This small molecule binds to this protein.
Small molecule (SMILES): CC(C)C[C@H](NC(=O)[C@@H](N)CC(C)C)C(=O)N[C@@H](Cc1ccccc1)C(=O)NCC(=O)N[C@@H](Cc1ccc(O)cc1)C(=O)N[C@@H](C)C(=O)N[C@H](C(=O)N[C@@H](Cc1ccc(O)cc1)C(=O)N[C@H](C(=O)O)C(C)C)C(C)C

Sequence of chain 1.E:
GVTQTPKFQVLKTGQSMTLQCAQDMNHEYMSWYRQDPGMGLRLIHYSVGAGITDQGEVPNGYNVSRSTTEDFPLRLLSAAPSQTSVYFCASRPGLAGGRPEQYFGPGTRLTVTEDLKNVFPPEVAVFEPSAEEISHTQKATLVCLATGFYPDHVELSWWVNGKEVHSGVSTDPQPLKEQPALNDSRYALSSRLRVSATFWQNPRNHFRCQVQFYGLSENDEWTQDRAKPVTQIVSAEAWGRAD

Sequence of chain 1.D:
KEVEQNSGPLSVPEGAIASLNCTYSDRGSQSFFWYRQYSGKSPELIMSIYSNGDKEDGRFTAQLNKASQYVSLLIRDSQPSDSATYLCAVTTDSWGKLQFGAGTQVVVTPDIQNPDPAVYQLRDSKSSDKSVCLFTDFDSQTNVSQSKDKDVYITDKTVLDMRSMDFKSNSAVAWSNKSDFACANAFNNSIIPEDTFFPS

Sequence of chain 1.A:
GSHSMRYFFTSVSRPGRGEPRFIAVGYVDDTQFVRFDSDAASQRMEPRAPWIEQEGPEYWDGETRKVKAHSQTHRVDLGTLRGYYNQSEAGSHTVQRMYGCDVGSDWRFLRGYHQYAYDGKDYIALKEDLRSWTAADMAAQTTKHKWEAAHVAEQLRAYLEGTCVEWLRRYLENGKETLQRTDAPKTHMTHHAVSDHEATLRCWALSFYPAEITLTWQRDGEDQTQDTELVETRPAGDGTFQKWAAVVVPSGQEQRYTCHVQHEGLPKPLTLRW

Binding-site contacts:
Ligand atom CG contacts residue LYS66 of chain 1.A at 3.4 Å.
Ligand atom O contacts residue TYR84 of chain 1.A at 2.8 Å (h-bond).
Ligand atom N contacts residue LEU95 of chain 1.E at 3.2 Å (h-bond).
Ligand atom N contacts residue ASP77 of chain 1.A at 2.7 Å (salt-bridge).
Ligand atom OH contacts residue GLU28 of chain 1.E at 3.2 Å (salt-bridge).
Ligand atom CD2 contacts residue TYR7 of chain 1.A at 3.4 Å (hydrophobic).
Ligand atom CA contacts residue LEU95 of chain 1.E at 3.4 Å (hydrophobic).
Ligand atom OH contacts residue SER31 of chain 1.D at 2.6 Å (h-bond).
Ligand atom CE2 contacts residue PRO100 of chain 1.E at 3.3 Å (hydrophobic).
Ligand atom CE1 contacts residue VAL76 of chain 1.A at 3.3 Å (hydrophobic).
Ligand atom N contacts residue GLU63 of chain 1.A at 2.9 Å (salt-bridge).
Ligand atom CE2 contacts residue SER94 of chain 1.D at 3.4 Å.
Ligand atom CZ contacts residue LEU156 of chain 1.A at 3.3 Å (hydrophobic).
Ligand atom OXT contacts residue LYS146 of chain 1.A at 3.0 Å (salt-bridge).
Ligand atom N contacts residue TYR7 of chain 1.A at 3.0 Å (h-bond).
Ligand atom O contacts residue GLN30 of chain 1.D at 3.2 Å (h-bond).
Ligand atom O contacts residue HIS70 of chain 1.A at 3.4 Å.
Ligand atom OH contacts residue THR91 of chain 1.D at 3.4 Å.
Ligand atom N contacts residue TYR171 of chain 1.A at 2.7 Å (h-bond).
Ligand atom O contacts residue LYS66 of chain 1.A at 3.2 Å.
Ligand atom N contacts residue TYR99 of chain 1.A at 3.1 Å (h-bond).
Ligand atom O contacts residue ASP93 of chain 1.D at 3.4 Å.
Ligand atom CB contacts residue GLU63 of chain 1.A at 3.4 Å.
Ligand atom CB contacts residue TYR99 of chain 1.A at 3.2 Å (hydrophobic).
Ligand atom O contacts residue TRP147 of chain 1.A at 2.6 Å (h-bond).
Ligand atom CZ contacts residue SER31 of chain 1.D at 3.3 Å.
Ligand atom CD2 contacts residue TRP167 of chain 1.A at 3.0 Å (hydrophobic).
Ligand atom CD1 contacts residue LYS66 of chain 1.A at 3.3 Å.
Ligand atom CD1 contacts residue GLU63 of chain 1.A at 3.0 Å.
Ligand atom CG2 contacts residue ASP77 of chain 1.A at 2.9 Å.
Ligand atom CG contacts residue GLU63 of chain 1.A at 3.1 Å.
Ligand atom O contacts residue LEU95 of chain 1.E at 3.4 Å.
Ligand atom CD1 contacts residue VAL67 of chain 1.A at 3.4 Å (hydrophobic).
Ligand atom CD2 contacts residue LEU95 of chain 1.E at 3.0 Å (hydrophobic).
Ligand atom O contacts residue SER94 of chain 1.D at 2.9 Å (h-bond).
Ligand atom OH contacts residue GLN72 of chain 1.A at 3.3 Å (h-bond).
Ligand atom CD1 contacts residue MET45 of chain 1.A at 3.2 Å (hydrophobic).
Ligand atom O contacts residue TYR159 of chain 1.A at 2.7 Å (h-bond).
Ligand atom O contacts residue THR143 of chain 1.A at 2.6 Å (h-bond).
Ligand atom OH contacts residue ASP93 of chain 1.D at 3.4 Å.